Binding-site contacts:
Ligand atom C5' contacts residue DC1 of chain 5.H at 2.3 Å.
Ligand atom OP1 contacts residue GLY34 of chain 5.C at 3.8 Å.
Ligand atom N1 contacts residue ARG425 of chain 1.A at 3.6 Å (salt-bridge).
Ligand atom O3' contacts residue ARG28 of chain 5.C at 3.5 Å (salt-bridge).
Ligand atom N6 contacts residue GLU208 of chain 5.A at 3.4 Å (salt-bridge).
Ligand atom O3' contacts residue ARG425 of chain 1.A at 3.8 Å.
Ligand atom C5' contacts residue TYR31 of chain 5.C at 2.9 Å (hydrophobic).
Ligand atom C2 contacts residue GLU208 of chain 5.A at 1.6 Å.
Ligand atom P contacts residue ARG425 of chain 1.A at 3.5 Å.
Ligand atom P contacts residue DC1 of chain 5.H at 2.5 Å.
Ligand atom C4 contacts residue ARG425 of chain 1.A at 3.6 Å.
Ligand atom O5' contacts residue ARG425 of chain 1.A at 2.8 Å.
Ligand atom O4' contacts residue PHE212 of chain 5.A at 3.4 Å.
Ligand atom O4' contacts residue ARG425 of chain 1.A at 3.7 Å.
Ligand atom C1' contacts residue ALA27 of chain 5.C at 3.8 Å (hydrophobic).
Ligand atom C4 contacts residue GLU208 of chain 5.A at 3.4 Å.
Ligand atom O5' contacts residue DC1 of chain 5.H at 2.6 Å.
Ligand atom C5' contacts residue ARG28 of chain 5.C at 3.1 Å.
Ligand atom O3' contacts residue DC1 of chain 5.E at 3.3 Å.
Ligand atom C4' contacts residue DC1 of chain 5.H at 2.8 Å.
Ligand atom O5' contacts residue ARG28 of chain 5.C at 3.4 Å.
Ligand atom C1' contacts residue DC1 of chain 5.E at 3.6 Å.
Ligand atom C1' contacts residue PHE212 of chain 5.A at 3.5 Å (hydrophobic).
Ligand atom OP2 contacts residue ASP426 of chain 1.A at 2.8 Å (salt-bridge).
Ligand atom O5' contacts residue TYR31 of chain 5.C at 3.4 Å (h-bond).
Ligand atom OP2 contacts residue THR423 of chain 1.A at 2.9 Å.
Ligand atom N3 contacts residue GLU208 of chain 5.A at 2.7 Å (salt-bridge).
Ligand atom C5 contacts residue GLU208 of chain 5.A at 3.4 Å.
Ligand atom C2 contacts residue ARG425 of chain 1.A at 3.1 Å.
Ligand atom OP1 contacts residue ARG28 of chain 5.C at 3.2 Å (salt-bridge).
Ligand atom C3' contacts residue DC1 of chain 5.E at 2.9 Å.
Ligand atom C2 contacts residue PHE212 of chain 5.A at 3.8 Å (hydrophobic).
Ligand atom N3 contacts residue PHE212 of chain 5.A at 2.9 Å.
Ligand atom OP2 contacts residue ARG425 of chain 1.A at 3.8 Å.
Ligand atom OP2 contacts residue DC1 of chain 5.H at 2.0 Å.
Ligand atom O3' contacts residue THR423 of chain 1.A at 3.8 Å.
Ligand atom N3 contacts residue ARG425 of chain 1.A at 3.1 Å (salt-bridge).
Ligand atom C2' contacts residue DC1 of chain 5.E at 2.2 Å.
Ligand atom N1 contacts residue GLU208 of chain 5.A at 1.5 Å (salt-bridge).
Ligand atom C6 contacts residue GLU208 of chain 5.A at 2.6 Å.

This protein binds this small molecule.
Small molecule (SMILES): Nc1ncnc2c1N1CN2[C@H]2C[C@]3(OP3(O)(O)OC[C@H]3OCC[C@@H]3O[P](=O)(O)OC[C@H]3O[C@@H]1C[C@@H]3O)[C@@H](CO[P](=O)(O)O[C@H]1CCO[C@@H]1COP(=O)=O)O2

Sequence of chain 5.A:
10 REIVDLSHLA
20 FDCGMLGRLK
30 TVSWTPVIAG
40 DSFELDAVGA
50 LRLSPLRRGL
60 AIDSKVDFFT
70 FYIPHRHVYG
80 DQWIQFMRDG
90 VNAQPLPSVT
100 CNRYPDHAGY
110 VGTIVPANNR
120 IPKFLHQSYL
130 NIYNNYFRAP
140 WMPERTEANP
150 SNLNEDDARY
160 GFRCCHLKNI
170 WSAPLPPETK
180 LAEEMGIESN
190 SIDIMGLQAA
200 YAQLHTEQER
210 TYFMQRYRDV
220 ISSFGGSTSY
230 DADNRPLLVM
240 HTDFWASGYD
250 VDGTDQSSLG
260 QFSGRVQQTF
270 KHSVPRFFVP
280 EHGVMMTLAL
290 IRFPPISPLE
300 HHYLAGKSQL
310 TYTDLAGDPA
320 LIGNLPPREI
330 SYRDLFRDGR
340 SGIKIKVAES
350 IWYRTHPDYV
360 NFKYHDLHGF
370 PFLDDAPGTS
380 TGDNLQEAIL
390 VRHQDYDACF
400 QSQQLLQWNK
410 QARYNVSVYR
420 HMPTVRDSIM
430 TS

Sequence of chain 1.A:
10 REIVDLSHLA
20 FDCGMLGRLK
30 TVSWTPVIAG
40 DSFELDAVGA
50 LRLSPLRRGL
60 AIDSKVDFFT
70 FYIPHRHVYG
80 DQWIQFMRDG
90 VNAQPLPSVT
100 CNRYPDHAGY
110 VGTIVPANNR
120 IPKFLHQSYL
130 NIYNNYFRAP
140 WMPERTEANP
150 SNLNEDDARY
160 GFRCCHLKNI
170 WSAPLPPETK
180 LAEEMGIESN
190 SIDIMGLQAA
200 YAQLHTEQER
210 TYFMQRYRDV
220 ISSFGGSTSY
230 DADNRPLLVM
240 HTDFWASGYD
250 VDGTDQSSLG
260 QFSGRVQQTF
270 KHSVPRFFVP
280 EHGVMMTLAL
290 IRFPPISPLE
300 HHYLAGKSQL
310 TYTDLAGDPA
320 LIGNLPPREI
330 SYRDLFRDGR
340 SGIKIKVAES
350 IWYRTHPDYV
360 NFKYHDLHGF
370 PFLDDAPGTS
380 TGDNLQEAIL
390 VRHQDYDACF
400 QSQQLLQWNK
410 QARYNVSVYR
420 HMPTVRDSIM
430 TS

Sequence of chain 5.C:
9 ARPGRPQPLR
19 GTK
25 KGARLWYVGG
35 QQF